Binding-site contacts:
Ligand atom C7 contacts residue ASN60 of chain 1.D at 3.1 Å.
Ligand atom C1 contacts residue GLU105 of chain 1.D at 3.3 Å.
Ligand atom C8 contacts residue ASN60 of chain 1.D at 4.3 Å.
Ligand atom C3 contacts residue ASN60 of chain 1.D at 3.8 Å.
Ligand atom C1 contacts residue ASN60 of chain 1.D at 1.4 Å.
Ligand atom C7 contacts residue SER49 of chain 1.D at 4.0 Å.
Ligand atom C8 contacts residue ASN48 of chain 1.D at 4.0 Å.
Ligand atom N2 contacts residue SER49 of chain 1.D at 3.4 Å (h-bond).
Ligand atom C2 contacts residue ASN60 of chain 1.D at 2.4 Å.
Ligand atom O5 contacts residue GLU105 of chain 1.D at 3.8 Å.
Ligand atom O6 contacts residue GLU105 of chain 1.D at 4.1 Å.
Ligand atom C8 contacts residue THR47 of chain 1.D at 3.9 Å.
Ligand atom O7 contacts residue ASN60 of chain 1.D at 3.1 Å (h-bond).
Ligand atom C5 contacts residue ASN60 of chain 1.D at 3.6 Å.
Ligand atom O5 contacts residue ASN60 of chain 1.D at 2.3 Å (h-bond).
Ligand atom C5 contacts residue GLU105 of chain 1.D at 3.8 Å.
Ligand atom C1 contacts residue SER49 of chain 1.D at 4.1 Å.
Ligand atom C2 contacts residue SER49 of chain 1.D at 4.2 Å.
Ligand atom N2 contacts residue ASN60 of chain 1.D at 2.8 Å (h-bond).
Ligand atom C2 contacts residue GLU105 of chain 1.D at 4.5 Å.
Ligand atom C8 contacts residue SER49 of chain 1.D at 3.8 Å.
Ligand atom C4 contacts residue ASN60 of chain 1.D at 4.2 Å.

Sequence of chain 1.D:
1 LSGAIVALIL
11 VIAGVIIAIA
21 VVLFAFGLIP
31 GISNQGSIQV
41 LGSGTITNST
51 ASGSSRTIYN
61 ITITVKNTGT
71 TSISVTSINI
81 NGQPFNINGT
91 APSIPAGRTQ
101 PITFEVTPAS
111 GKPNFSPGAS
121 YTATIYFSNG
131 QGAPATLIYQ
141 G

The protein below binds the small molecule below.
Small molecule (SMILES): CC(=O)N[C@H]1[C@H](O[C@H]2[C@H](O)[C@@H](NC(C)=O)CO[C@@H]2CO)O[C@H](CO)[C@@H](O)[C@@H]1O